The small molecule below binds the protein below.
Small molecule (SMILES): COc1cccc(NC(=O)c2ccccc2OCc2c(C)noc2C)c1

Binding-site contacts:
Ligand atom O2 contacts residue TRP233 of chain 1.A at 3.3 Å (h-bond).
Ligand atom N2 contacts residue MET126 of chain 1.A at 3.6 Å.
Ligand atom C15 contacts residue NAP1 of chain 1.C at 3.6 Å.
Ligand atom C14 contacts residue SER135 of chain 1.A at 3.2 Å.
Ligand atom C1 contacts residue PHE312 of chain 1.A at 3.1 Å (hydrophobic).
Ligand atom C6 contacts residue PHE312 of chain 1.A at 3.6 Å (hydrophobic).
Ligand atom C10 contacts residue PHE317 of chain 1.A at 3.6 Å (hydrophobic).
Ligand atom C12 contacts residue PHE317 of chain 1.A at 3.2 Å (hydrophobic).
Ligand atom C16 contacts residue ASN173 of chain 1.A at 3.4 Å.
Ligand atom O2 contacts residue PHE312 of chain 1.A at 3.6 Å.
Ligand atom O4 contacts residue MET126 of chain 1.A at 3.6 Å.
Ligand atom C14 contacts residue LEU128 of chain 1.A at 3.9 Å (hydrophobic).
Ligand atom C11 contacts residue PHE317 of chain 1.A at 3.0 Å (hydrophobic).
Ligand atom C19 contacts residue PHE312 of chain 1.A at 3.7 Å (hydrophobic).
Ligand atom C6 contacts residue TRP233 of chain 1.A at 3.5 Å (hydrophobic).
Ligand atom O3 contacts residue SER135 of chain 1.A at 3.9 Å.
Ligand atom C11 contacts residue TRP92 of chain 1.A at 3.8 Å (hydrophobic).
Ligand atom C19 contacts residue TYR325 of chain 1.A at 3.5 Å (hydrophobic).
Ligand atom C4 contacts residue PHE312 of chain 1.A at 3.8 Å (hydrophobic).
Ligand atom C3 contacts residue PHE312 of chain 1.A at 3.5 Å (hydrophobic).
Ligand atom C18 contacts residue ASN173 of chain 1.A at 3.2 Å.
Ligand atom C14 contacts residue LEU134 of chain 1.A at 3.6 Å (hydrophobic).
Ligand atom C15 contacts residue TYR222 of chain 1.A at 3.2 Å (hydrophobic).
Ligand atom C2 contacts residue PHE312 of chain 1.A at 3.3 Å (hydrophobic).
Ligand atom C17 contacts residue ASN173 of chain 1.A at 3.3 Å.
Ligand atom N2 contacts residue SER124 of chain 1.A at 3.7 Å.
Ligand atom C19 contacts residue ASN173 of chain 1.A at 3.3 Å.
Ligand atom N2 contacts residue ASN173 of chain 1.A at 3.5 Å.
Ligand atom O4 contacts residue SER124 of chain 1.A at 2.9 Å (h-bond).
Ligand atom O1 contacts residue PHE312 of chain 1.A at 3.6 Å.
Ligand atom C3 contacts residue NAP1 of chain 1.C at 3.8 Å.
Ligand atom O4 contacts residue ASN173 of chain 1.A at 3.5 Å (h-bond).
Ligand atom O3 contacts residue TRP92 of chain 1.A at 3.6 Å.
Ligand atom N1 contacts residue PHE312 of chain 1.A at 3.2 Å.
Ligand atom C10 contacts residue TRP92 of chain 1.A at 3.7 Å (hydrophobic).
Ligand atom C20 contacts residue ASN173 of chain 1.A at 3.7 Å.
Ligand atom C15 contacts residue ASN173 of chain 1.A at 3.7 Å.
Ligand atom C14 contacts residue TRP92 of chain 1.A at 3.1 Å (hydrophobic).
Ligand atom C7 contacts residue PHE312 of chain 1.A at 3.1 Å (hydrophobic).
Ligand atom C5 contacts residue TRP233 of chain 1.A at 3.5 Å (hydrophobic).

Sequence of chain 1.A:
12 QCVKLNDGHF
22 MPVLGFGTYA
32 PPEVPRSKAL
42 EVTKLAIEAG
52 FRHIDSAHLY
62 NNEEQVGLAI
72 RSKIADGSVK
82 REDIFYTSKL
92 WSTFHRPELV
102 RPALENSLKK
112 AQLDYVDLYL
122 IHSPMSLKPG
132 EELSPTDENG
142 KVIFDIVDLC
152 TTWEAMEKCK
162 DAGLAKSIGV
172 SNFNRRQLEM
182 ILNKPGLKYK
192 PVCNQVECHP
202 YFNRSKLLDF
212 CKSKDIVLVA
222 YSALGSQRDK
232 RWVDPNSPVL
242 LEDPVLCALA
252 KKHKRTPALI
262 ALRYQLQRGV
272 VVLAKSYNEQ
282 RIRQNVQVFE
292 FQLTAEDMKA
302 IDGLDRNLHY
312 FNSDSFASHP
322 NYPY